Binding-site contacts:
Ligand atom O7 contacts residue ASN603 of chain 1.B at 4.2 Å.
Ligand atom C2 contacts residue ASN603 of chain 1.B at 2.5 Å.
Ligand atom O5 contacts residue ASN603 of chain 1.B at 2.4 Å (h-bond).
Ligand atom C6 contacts residue ASN603 of chain 1.B at 3.9 Å.
Ligand atom C4 contacts residue ASN603 of chain 1.B at 4.1 Å.
Ligand atom N2 contacts residue ASN603 of chain 1.B at 2.9 Å (h-bond).
Ligand atom O6 contacts residue ASN603 of chain 1.B at 3.0 Å (h-bond).
Ligand atom C5 contacts residue ASN603 of chain 1.B at 3.7 Å.
Ligand atom C1 contacts residue ASN603 of chain 1.B at 1.4 Å.
Ligand atom C3 contacts residue ASN603 of chain 1.B at 3.8 Å.
Ligand atom C7 contacts residue ASN603 of chain 1.B at 3.9 Å.

Sequence of chain 1.B:
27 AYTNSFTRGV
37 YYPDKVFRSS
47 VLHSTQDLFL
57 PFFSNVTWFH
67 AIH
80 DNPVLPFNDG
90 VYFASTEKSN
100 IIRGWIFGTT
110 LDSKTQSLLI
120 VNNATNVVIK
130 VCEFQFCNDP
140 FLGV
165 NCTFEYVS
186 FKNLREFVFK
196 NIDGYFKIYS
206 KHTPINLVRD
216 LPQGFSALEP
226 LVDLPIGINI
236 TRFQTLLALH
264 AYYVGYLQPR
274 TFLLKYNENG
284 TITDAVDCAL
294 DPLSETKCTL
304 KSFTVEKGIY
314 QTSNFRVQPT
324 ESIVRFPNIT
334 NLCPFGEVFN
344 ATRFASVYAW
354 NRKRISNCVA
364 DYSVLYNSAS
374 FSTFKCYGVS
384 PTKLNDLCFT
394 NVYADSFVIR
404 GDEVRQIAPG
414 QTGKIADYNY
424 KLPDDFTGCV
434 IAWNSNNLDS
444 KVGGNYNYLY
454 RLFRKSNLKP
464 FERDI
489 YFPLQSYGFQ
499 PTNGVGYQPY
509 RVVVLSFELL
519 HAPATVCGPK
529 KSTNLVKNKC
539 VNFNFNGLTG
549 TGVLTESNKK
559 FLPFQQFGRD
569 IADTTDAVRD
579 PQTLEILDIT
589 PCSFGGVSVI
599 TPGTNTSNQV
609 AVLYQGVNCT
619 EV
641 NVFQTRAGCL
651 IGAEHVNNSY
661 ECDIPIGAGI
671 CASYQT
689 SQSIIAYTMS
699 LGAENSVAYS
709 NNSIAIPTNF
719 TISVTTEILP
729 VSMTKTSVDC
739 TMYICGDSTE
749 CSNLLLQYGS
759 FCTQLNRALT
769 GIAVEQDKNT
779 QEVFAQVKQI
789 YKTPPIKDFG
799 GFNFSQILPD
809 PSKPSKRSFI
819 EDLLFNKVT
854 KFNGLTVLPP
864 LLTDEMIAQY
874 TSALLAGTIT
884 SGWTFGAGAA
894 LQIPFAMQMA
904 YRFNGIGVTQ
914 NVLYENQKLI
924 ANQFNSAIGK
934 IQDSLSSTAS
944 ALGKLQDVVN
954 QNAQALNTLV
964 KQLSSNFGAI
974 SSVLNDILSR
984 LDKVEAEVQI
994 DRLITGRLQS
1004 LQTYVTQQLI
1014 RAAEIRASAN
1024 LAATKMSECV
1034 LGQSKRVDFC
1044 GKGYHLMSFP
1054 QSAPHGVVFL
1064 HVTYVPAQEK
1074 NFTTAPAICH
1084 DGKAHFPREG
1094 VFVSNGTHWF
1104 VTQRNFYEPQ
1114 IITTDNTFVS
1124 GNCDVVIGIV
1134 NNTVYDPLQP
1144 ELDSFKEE

The small molecule below binds the protein below.
Small molecule (SMILES): CC(=O)N[C@@H]1[C@@H](O)[C@H](O)[C@@H](CO)O[C@H]1O